Sequence of chain 1.C:
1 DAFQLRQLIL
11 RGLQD

Binding-site contacts:
Ligand atom C11 contacts residue MET140 of chain 1.A at 3.2 Å (hydrophobic).
Ligand atom C19 contacts residue ALA69 of chain 1.A at 3.5 Å (hydrophobic).
Ligand atom O11 contacts residue MET140 of chain 1.A at 3.8 Å.
Ligand atom C10 contacts residue MET140 of chain 1.A at 3.6 Å (hydrophobic).
Ligand atom C29 contacts residue LEU5 of chain 1.C at 3.7 Å (hydrophobic).
Ligand atom C11 contacts residue HIS243 of chain 1.A at 3.7 Å.
Ligand atom C28 contacts residue LEU73 of chain 1.A at 3.4 Å (hydrophobic).
Ligand atom C31 contacts residue ASP1 of chain 1.C at 3.6 Å.
Ligand atom C18 contacts residue ALA69 of chain 1.A at 3.7 Å (hydrophobic).
Ligand atom C21 contacts residue THR66 of chain 1.A at 3.5 Å.
Ligand atom C3 contacts residue GLU72 of chain 1.A at 3.4 Å.
Ligand atom O11 contacts residue ILE143 of chain 1.A at 3.0 Å.
Ligand atom C29 contacts residue LEU73 of chain 1.A at 3.7 Å (hydrophobic).
Ligand atom C19 contacts residue LEU244 of chain 1.A at 3.8 Å (hydrophobic).
Ligand atom C13 contacts residue MET140 of chain 1.A at 3.3 Å (hydrophobic).
Ligand atom C2 contacts residue GLU72 of chain 1.A at 3.3 Å.
Ligand atom C22 contacts residue LEU65 of chain 1.A at 3.8 Å (hydrophobic).
Ligand atom O3 contacts residue ARG113 of chain 1.A at 3.0 Å (salt-bridge).
Ligand atom C27 contacts residue ASP70 of chain 1.A at 3.2 Å.
Ligand atom O3 contacts residue LEU106 of chain 1.A at 3.7 Å.
Ligand atom O3 contacts residue GLU72 of chain 1.A at 2.6 Å (salt-bridge).
Ligand atom C31 contacts residue ASP70 of chain 1.A at 3.6 Å.
Ligand atom C8 contacts residue MET140 of chain 1.A at 3.7 Å (hydrophobic).
Ligand atom C12 contacts residue ILE143 of chain 1.A at 3.4 Å (hydrophobic).
Ligand atom N26 contacts residue ASP70 of chain 1.A at 2.8 Å (salt-bridge).
Ligand atom C20 contacts residue ALA69 of chain 1.A at 3.7 Å (hydrophobic).
Ligand atom C24 contacts residue ASP70 of chain 1.A at 3.9 Å.
Ligand atom C1 contacts residue ALA69 of chain 1.A at 3.8 Å (hydrophobic).
Ligand atom O11 contacts residue HIS243 of chain 1.A at 2.8 Å (h-bond).
Ligand atom C9 contacts residue MET140 of chain 1.A at 3.8 Å (hydrophobic).
Ligand atom C27 contacts residue TRP102 of chain 1.A at 3.6 Å (hydrophobic).
Ligand atom C13 contacts residue LEU147 of chain 1.A at 3.8 Å (hydrophobic).
Ligand atom C12 contacts residue MET140 of chain 1.A at 3.0 Å (hydrophobic).
Ligand atom C30 contacts residue ASP70 of chain 1.A at 3.6 Å.
Ligand atom C5 contacts residue PHE123 of chain 1.A at 3.8 Å (hydrophobic).
Ligand atom C11 contacts residue ILE143 of chain 1.A at 3.8 Å (hydrophobic).
Ligand atom C28 contacts residue ASP70 of chain 1.A at 3.4 Å.
Ligand atom C22 contacts residue MET62 of chain 1.A at 3.7 Å (hydrophobic).
Ligand atom O16 contacts residue LEU65 of chain 1.A at 3.3 Å.
Ligand atom C4 contacts residue LEU106 of chain 1.A at 3.7 Å (hydrophobic).

Sequence of chain 1.A:
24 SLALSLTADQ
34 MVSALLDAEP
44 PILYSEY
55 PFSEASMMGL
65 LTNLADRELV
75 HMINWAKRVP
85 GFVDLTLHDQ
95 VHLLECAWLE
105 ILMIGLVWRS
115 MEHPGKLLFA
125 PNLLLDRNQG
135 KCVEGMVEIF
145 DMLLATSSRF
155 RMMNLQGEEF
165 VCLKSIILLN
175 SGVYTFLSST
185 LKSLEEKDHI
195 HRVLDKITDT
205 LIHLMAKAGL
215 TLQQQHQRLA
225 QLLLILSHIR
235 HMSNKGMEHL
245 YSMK

This small molecule binds to this protein.
Small molecule (SMILES): O=C(c1ccc(OCCN2CCCCC2)cc1)c1c(-c2ccc(O)cc2)sc2cc(O)ccc12